Sequence of chain 1.A:
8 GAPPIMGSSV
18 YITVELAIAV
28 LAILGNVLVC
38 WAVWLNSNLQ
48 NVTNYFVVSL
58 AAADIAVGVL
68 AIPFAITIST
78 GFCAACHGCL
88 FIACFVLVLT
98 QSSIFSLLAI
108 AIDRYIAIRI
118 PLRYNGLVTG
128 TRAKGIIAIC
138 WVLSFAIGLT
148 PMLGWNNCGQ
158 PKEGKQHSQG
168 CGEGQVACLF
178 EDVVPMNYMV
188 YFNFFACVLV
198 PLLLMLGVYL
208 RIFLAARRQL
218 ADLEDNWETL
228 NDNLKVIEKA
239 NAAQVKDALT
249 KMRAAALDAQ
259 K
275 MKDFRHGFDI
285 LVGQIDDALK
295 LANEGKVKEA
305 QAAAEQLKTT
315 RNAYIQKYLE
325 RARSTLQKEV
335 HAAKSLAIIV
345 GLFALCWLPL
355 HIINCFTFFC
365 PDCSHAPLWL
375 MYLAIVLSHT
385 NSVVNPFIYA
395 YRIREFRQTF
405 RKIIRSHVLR

Binding-site contacts:
Ligand atom C10 contacts residue TRP351 of chain 1.A at 3.7 Å (hydrophobic).
Ligand atom C6 contacts residue LEU354 of chain 1.A at 3.7 Å (hydrophobic).
Ligand atom C8' contacts residue HIS369 of chain 1.A at 3.6 Å.
Ligand atom O7 contacts residue LEU354 of chain 1.A at 3.7 Å.
Ligand atom S1 contacts residue PHE177 of chain 1.A at 3.5 Å.
Ligand atom C2 contacts residue PHE177 of chain 1.A at 3.6 Å (hydrophobic).
Ligand atom O7' contacts residue PHE177 of chain 1.A at 3.7 Å.
Ligand atom C8' contacts residue THR361 of chain 1.A at 3.7 Å.
Ligand atom C12 contacts residue PHE177 of chain 1.A at 3.7 Å (hydrophobic).
Ligand atom C4 contacts residue LEU354 of chain 1.A at 3.6 Å (hydrophobic).
Ligand atom C13 contacts residue VAL93 of chain 1.A at 3.7 Å (hydrophobic).
Ligand atom C13 contacts residue ALA90 of chain 1.A at 3.3 Å (hydrophobic).
Ligand atom C5' contacts residue GLU178 of chain 1.A at 3.7 Å.
Ligand atom C16 contacts residue ILE75 of chain 1.A at 3.7 Å (hydrophobic).
Ligand atom N7' contacts residue ASN358 of chain 1.A at 2.9 Å (h-bond).
Ligand atom C7' contacts residue MET375 of chain 1.A at 3.6 Å (hydrophobic).
Ligand atom C6 contacts residue MET186 of chain 1.A at 3.5 Å (hydrophobic).
Ligand atom O15 contacts residue ALA72 of chain 1.A at 3.4 Å.
Ligand atom O7 contacts residue ASN358 of chain 1.A at 3.0 Å (h-bond).
Ligand atom C4' contacts residue GLU178 of chain 1.A at 3.6 Å.
Ligand atom C9 contacts residue TRP351 of chain 1.A at 3.6 Å (hydrophobic).
Ligand atom C9 contacts residue HIS355 of chain 1.A at 3.8 Å.
Ligand atom C5 contacts residue PHE177 of chain 1.A at 3.8 Å (hydrophobic).
Ligand atom C9 contacts residue LEU94 of chain 1.A at 3.7 Å (hydrophobic).
Ligand atom C2 contacts residue ASN358 of chain 1.A at 3.6 Å.
Ligand atom C2' contacts residue ASN358 of chain 1.A at 3.2 Å.
Ligand atom C8 contacts residue MET186 of chain 1.A at 3.5 Å (hydrophobic).
Ligand atom O7' contacts residue MET375 of chain 1.A at 3.8 Å.
Ligand atom N3 contacts residue LEU354 of chain 1.A at 3.8 Å.
Ligand atom O15 contacts residue ILE75 of chain 1.A at 3.8 Å.
Ligand atom C13 contacts residue PHE177 of chain 1.A at 3.6 Å (hydrophobic).
Ligand atom O7 contacts residue MET186 of chain 1.A at 3.3 Å.
Ligand atom N3 contacts residue ASN358 of chain 1.A at 3.0 Å (h-bond).
Ligand atom C10 contacts residue LEU94 of chain 1.A at 3.7 Å (hydrophobic).
Ligand atom C8 contacts residue HIS355 of chain 1.A at 3.2 Å.
Ligand atom C16 contacts residue ALA72 of chain 1.A at 3.7 Å (hydrophobic).
Ligand atom O11 contacts residue VAL93 of chain 1.A at 3.7 Å.
Ligand atom C14 contacts residue ALA90 of chain 1.A at 3.6 Å (hydrophobic).
Ligand atom N1' contacts residue THR361 of chain 1.A at 3.2 Å (h-bond).
Ligand atom C3' contacts residue MET375 of chain 1.A at 3.7 Å (hydrophobic).

A protein and the small-molecule ligand that binds it are described below.
Small molecule (SMILES): Cc1ccc(C(=O)Nc2nc(-c3ccco3)c(C(=O)C3CCOCC3)s2)cn1